Binding-site contacts:
Ligand atom CB contacts residue GLY88 of chain 1.C at 4.5 Å.
Ligand atom OXT contacts residue ASN93 of chain 1.C at 4.1 Å.
Ligand atom OXT contacts residue TYR301 of chain 1.C at 2.6 Å (h-bond).
Ligand atom OG contacts residue TYR301 of chain 1.C at 4.2 Å.
Ligand atom O contacts residue SER92 of chain 1.C at 2.6 Å (h-bond).
Ligand atom N contacts residue GLY173 of chain 1.C at 3.2 Å.
Ligand atom N contacts residue HIS94 of chain 1.C at 3.6 Å.
Ligand atom N contacts residue VAL172 of chain 1.C at 4.2 Å.
Ligand atom OXT contacts residue TYR275 of chain 1.C at 4.3 Å.
Ligand atom OG contacts residue ALA89 of chain 1.C at 2.9 Å (h-bond).
Ligand atom C contacts residue LLP65 of chain 1.C at 3.9 Å.
Ligand atom CB contacts residue SER92 of chain 1.C at 4.0 Å.
Ligand atom CA contacts residue HIS94 of chain 1.C at 3.9 Å.
Ligand atom C contacts residue TYR301 of chain 1.C at 3.2 Å (hydrophobic).
Ligand atom O contacts residue HIS94 of chain 1.C at 2.8 Å (h-bond).
Ligand atom O contacts residue ASN93 of chain 1.C at 2.3 Å (h-bond).
Ligand atom N contacts residue SER92 of chain 1.C at 4.1 Å.
Ligand atom CB contacts residue TYR275 of chain 1.C at 3.0 Å (hydrophobic).
Ligand atom O contacts residue LLP65 of chain 1.C at 4.4 Å.
Ligand atom OG contacts residue SER92 of chain 1.C at 3.4 Å.
Ligand atom C contacts residue HIS94 of chain 1.C at 3.6 Å.
Ligand atom OG contacts residue TYR275 of chain 1.C at 3.1 Å (h-bond).
Ligand atom C contacts residue ASN93 of chain 1.C at 3.5 Å.
Ligand atom CA contacts residue TYR301 of chain 1.C at 3.7 Å (hydrophobic).
Ligand atom CB contacts residue TYR301 of chain 1.C at 3.3 Å (hydrophobic).
Ligand atom N contacts residue LLP65 of chain 1.C at 3.9 Å.
Ligand atom OG contacts residue GLY88 of chain 1.C at 3.6 Å.
Ligand atom C contacts residue TYR275 of chain 1.C at 4.2 Å (hydrophobic).
Ligand atom O contacts residue TYR301 of chain 1.C at 3.9 Å.
Ligand atom OXT contacts residue SER92 of chain 1.C at 4.3 Å.
Ligand atom CB contacts residue ALA89 of chain 1.C at 4.3 Å (hydrophobic).
Ligand atom N contacts residue TYR301 of chain 1.C at 4.3 Å.
Ligand atom CA contacts residue SER92 of chain 1.C at 3.1 Å.
Ligand atom OXT contacts residue HIS94 of chain 1.C at 4.1 Å.
Ligand atom OXT contacts residue LLP65 of chain 1.C at 2.9 Å.
Ligand atom CA contacts residue TYR275 of chain 1.C at 4.2 Å (hydrophobic).
Ligand atom C contacts residue SER92 of chain 1.C at 3.2 Å.

A small-molecule ligand and the protein it binds are described below.
Small molecule (SMILES): N[C@@H](CO)C(=O)O

Sequence of chain 1.C:
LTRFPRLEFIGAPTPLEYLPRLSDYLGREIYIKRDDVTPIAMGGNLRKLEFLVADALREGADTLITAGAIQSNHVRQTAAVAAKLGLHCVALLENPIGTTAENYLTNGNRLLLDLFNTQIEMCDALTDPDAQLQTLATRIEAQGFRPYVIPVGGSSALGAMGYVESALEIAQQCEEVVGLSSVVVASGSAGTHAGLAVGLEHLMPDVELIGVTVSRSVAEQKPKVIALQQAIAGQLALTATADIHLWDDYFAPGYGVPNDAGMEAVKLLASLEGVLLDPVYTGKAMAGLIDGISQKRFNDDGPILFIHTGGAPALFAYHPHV